Binding-site contacts:
Ligand atom C3 contacts residue LEU21 of chain 1.A at 3.7 Å (hydrophobic).
Ligand atom O3 contacts residue LEU30 of chain 1.A at 3.5 Å.
Ligand atom C4 contacts residue ARG48 of chain 1.A at 3.0 Å.
Ligand atom C5 contacts residue ARG48 of chain 1.A at 3.0 Å.
Ligand atom C10 contacts residue TYR52 of chain 1.A at 3.6 Å (hydrophobic).
Ligand atom C12 contacts residue VAL27 of chain 1.A at 4.0 Å (hydrophobic).
Ligand atom C1 contacts residue TYR52 of chain 1.A at 3.3 Å (hydrophobic).
Ligand atom C2 contacts residue LEU21 of chain 1.A at 3.8 Å (hydrophobic).
Ligand atom O2 contacts residue ALA75 of chain 1.A at 2.8 Å (h-bond).
Ligand atom C13 contacts residue LEU189 of chain 1.A at 3.7 Å (hydrophobic).
Ligand atom C6 contacts residue ARG48 of chain 1.A at 3.2 Å.
Ligand atom C6 contacts residue THR50 of chain 1.A at 3.9 Å.
Ligand atom C7 contacts residue LEU21 of chain 1.A at 3.8 Å (hydrophobic).
Ligand atom O2 contacts residue LEU189 of chain 1.A at 3.5 Å.
Ligand atom C9 contacts residue ARG48 of chain 1.A at 3.7 Å.
Ligand atom N1 contacts residue TYR52 of chain 1.A at 4.0 Å.
Ligand atom O1 contacts residue ARG48 of chain 1.A at 2.7 Å (salt-bridge).
Ligand atom O1 contacts residue SER73 of chain 1.A at 3.4 Å.
Ligand atom C9 contacts residue GLN74 of chain 1.A at 3.5 Å.
Ligand atom C16 contacts residue ALA75 of chain 1.A at 3.8 Å (hydrophobic).
Ligand atom C6 contacts residue PHE43 of chain 1.A at 3.6 Å (hydrophobic).
Ligand atom C9 contacts residue ALA75 of chain 1.A at 3.9 Å (hydrophobic).
Ligand atom O2 contacts residue SER73 of chain 1.A at 3.6 Å.
Ligand atom C1 contacts residue ARG48 of chain 1.A at 3.5 Å.
Ligand atom C9 contacts residue SER73 of chain 1.A at 3.7 Å.
Ligand atom O2 contacts residue GLN74 of chain 1.A at 3.3 Å (h-bond).
Ligand atom C8 contacts residue TYR52 of chain 1.A at 3.5 Å (hydrophobic).
Ligand atom C2 contacts residue ARG48 of chain 1.A at 3.4 Å.
Ligand atom C3 contacts residue ARG48 of chain 1.A at 3.2 Å.
Ligand atom C2 contacts residue TYR52 of chain 1.A at 3.9 Å (hydrophobic).
Ligand atom C20 contacts residue PHE88 of chain 1.A at 3.9 Å (hydrophobic).
Ligand atom C1 contacts residue PHE43 of chain 1.A at 4.0 Å (hydrophobic).
Ligand atom O3 contacts residue TYR52 of chain 1.A at 2.6 Å (h-bond).
Ligand atom C13 contacts residue PRO26 of chain 1.A at 3.9 Å (hydrophobic).
Ligand atom C7 contacts residue TYR52 of chain 1.A at 3.5 Å (hydrophobic).
Ligand atom C21 contacts residue SYN1 of chain 1.E at 3.4 Å.
Ligand atom C15 contacts residue ALA331 of chain 1.A at 3.9 Å (hydrophobic).
Ligand atom C17 contacts residue ALA331 of chain 1.A at 3.9 Å (hydrophobic).
Ligand atom O1 contacts residue GLN74 of chain 1.A at 2.8 Å (h-bond).
Ligand atom C5 contacts residue ALA45 of chain 1.A at 3.9 Å (hydrophobic).

The protein below binds the small molecule below.
Small molecule (SMILES): CCCCCCCN1CCC[C@H]1C(=O)N[C@@H](Cc1ccccc1)C(=O)O

Sequence of chain 1.A:
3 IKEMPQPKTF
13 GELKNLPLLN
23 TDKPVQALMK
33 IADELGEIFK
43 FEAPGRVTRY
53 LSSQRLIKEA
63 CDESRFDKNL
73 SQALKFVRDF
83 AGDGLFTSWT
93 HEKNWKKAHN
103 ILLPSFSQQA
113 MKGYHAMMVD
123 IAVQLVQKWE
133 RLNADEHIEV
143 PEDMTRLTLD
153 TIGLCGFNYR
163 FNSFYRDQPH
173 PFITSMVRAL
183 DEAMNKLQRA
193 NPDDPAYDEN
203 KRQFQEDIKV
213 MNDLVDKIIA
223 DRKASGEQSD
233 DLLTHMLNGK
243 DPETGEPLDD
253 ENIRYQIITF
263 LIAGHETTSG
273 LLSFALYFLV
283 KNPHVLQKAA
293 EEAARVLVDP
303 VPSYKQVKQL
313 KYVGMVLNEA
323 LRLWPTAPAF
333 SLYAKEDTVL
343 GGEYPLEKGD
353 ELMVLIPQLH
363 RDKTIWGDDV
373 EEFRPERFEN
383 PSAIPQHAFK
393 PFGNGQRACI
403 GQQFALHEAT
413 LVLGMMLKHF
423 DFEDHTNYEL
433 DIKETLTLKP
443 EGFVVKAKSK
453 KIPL